Sequence of chain 32.A:
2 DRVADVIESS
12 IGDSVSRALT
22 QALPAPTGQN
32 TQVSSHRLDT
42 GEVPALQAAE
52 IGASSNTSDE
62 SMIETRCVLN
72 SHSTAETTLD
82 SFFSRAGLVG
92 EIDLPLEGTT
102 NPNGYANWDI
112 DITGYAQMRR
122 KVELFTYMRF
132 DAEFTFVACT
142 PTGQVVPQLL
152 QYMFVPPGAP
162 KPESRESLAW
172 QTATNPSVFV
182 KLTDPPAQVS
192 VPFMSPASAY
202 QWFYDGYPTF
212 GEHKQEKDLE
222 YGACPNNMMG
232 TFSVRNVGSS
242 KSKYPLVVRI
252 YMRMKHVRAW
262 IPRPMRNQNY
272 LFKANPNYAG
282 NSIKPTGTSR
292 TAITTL

Binding-site contacts:
Ligand atom C5 contacts residue PHE155 of chain 32.A at 3.9 Å (hydrophobic).
Ligand atom C5C contacts residue PHE135 of chain 32.A at 3.5 Å (hydrophobic).
Ligand atom C2A contacts residue TRP203 of chain 32.A at 3.6 Å (hydrophobic).
Ligand atom C31 contacts residue ILE24 of chain 32.C at 3.6 Å (hydrophobic).
Ligand atom C3C contacts residue PHE135 of chain 32.A at 3.8 Å (hydrophobic).
Ligand atom C2B contacts residue TYR201 of chain 32.A at 3.5 Å (hydrophobic).
Ligand atom C31 contacts residue VAL179 of chain 32.A at 3.3 Å (hydrophobic).
Ligand atom N3A contacts residue THR114 of chain 32.A at 4.0 Å.
Ligand atom O1A contacts residue TRP203 of chain 32.A at 3.3 Å.
Ligand atom C5A contacts residue ASP112 of chain 32.A at 4.0 Å.
Ligand atom C5 contacts residue PHE233 of chain 32.A at 4.0 Å (hydrophobic).
Ligand atom C4C contacts residue PHE135 of chain 32.A at 3.8 Å (hydrophobic).
Ligand atom C2B contacts residue TRP203 of chain 32.A at 4.0 Å (hydrophobic).
Ligand atom C4 contacts residue ILE24 of chain 32.C at 4.0 Å (hydrophobic).
Ligand atom C4B contacts residue TRP203 of chain 32.A at 3.5 Å (hydrophobic).
Ligand atom C4B contacts residue ILE113 of chain 32.A at 4.0 Å (hydrophobic).
Ligand atom C5B contacts residue ILE111 of chain 32.A at 3.9 Å (hydrophobic).
Ligand atom C5B contacts residue ASP112 of chain 32.A at 4.0 Å.
Ligand atom O1B contacts residue TYR201 of chain 32.A at 3.4 Å.
Ligand atom C31 contacts residue PRO177 of chain 32.A at 3.9 Å (hydrophobic).
Ligand atom N3A contacts residue ASP112 of chain 32.A at 2.5 Å (salt-bridge).
Ligand atom N2 contacts residue PHE155 of chain 32.A at 3.5 Å.
Ligand atom C3B contacts residue TRP203 of chain 32.A at 3.1 Å (hydrophobic).
Ligand atom C2C contacts residue VAL192 of chain 32.A at 3.7 Å (hydrophobic).
Ligand atom N3A contacts residue ILE113 of chain 32.A at 3.8 Å.
Ligand atom C5C contacts residue ILE111 of chain 32.A at 3.8 Å (hydrophobic).
Ligand atom C4C contacts residue VAL192 of chain 32.A at 3.5 Å (hydrophobic).
Ligand atom C3B contacts residue ASN228 of chain 32.A at 4.0 Å.
Ligand atom C6B contacts residue ILE113 of chain 32.A at 4.0 Å (hydrophobic).
Ligand atom O1A contacts residue ASN228 of chain 32.A at 3.7 Å.
Ligand atom C4A contacts residue THR114 of chain 32.A at 3.5 Å.
Ligand atom O1 contacts residue PHE233 of chain 32.A at 3.1 Å.
Ligand atom O1 contacts residue PHE155 of chain 32.A at 3.4 Å.
Ligand atom N2 contacts residue PHE233 of chain 32.A at 3.7 Å.
Ligand atom C5A contacts residue ASN228 of chain 32.A at 4.0 Å.
Ligand atom C4A contacts residue ASP112 of chain 32.A at 2.6 Å.
Ligand atom C2C contacts residue PHE155 of chain 32.A at 3.9 Å (hydrophobic).
Ligand atom C6C contacts residue TYR201 of chain 32.A at 3.9 Å (hydrophobic).
Ligand atom C2A contacts residue ASP112 of chain 32.A at 3.8 Å.
Ligand atom C5B contacts residue ILE113 of chain 32.A at 3.5 Å (hydrophobic).

A small-molecule ligand and the protein it binds are described below.
Small molecule (SMILES): Cc1cc(CCCCCCCOc2ccc(C3=NCCO3)cc2)on1

Sequence of chain 32.C:
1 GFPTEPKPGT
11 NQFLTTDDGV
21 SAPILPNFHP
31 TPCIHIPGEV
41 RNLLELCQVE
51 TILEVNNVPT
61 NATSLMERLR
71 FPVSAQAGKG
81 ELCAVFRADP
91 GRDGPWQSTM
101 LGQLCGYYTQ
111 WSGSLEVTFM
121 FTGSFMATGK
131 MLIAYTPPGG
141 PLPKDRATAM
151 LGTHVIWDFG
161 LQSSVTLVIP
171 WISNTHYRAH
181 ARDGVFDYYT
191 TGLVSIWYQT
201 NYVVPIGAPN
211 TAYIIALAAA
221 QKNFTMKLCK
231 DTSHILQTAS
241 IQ

Sequence of chain 33.C:
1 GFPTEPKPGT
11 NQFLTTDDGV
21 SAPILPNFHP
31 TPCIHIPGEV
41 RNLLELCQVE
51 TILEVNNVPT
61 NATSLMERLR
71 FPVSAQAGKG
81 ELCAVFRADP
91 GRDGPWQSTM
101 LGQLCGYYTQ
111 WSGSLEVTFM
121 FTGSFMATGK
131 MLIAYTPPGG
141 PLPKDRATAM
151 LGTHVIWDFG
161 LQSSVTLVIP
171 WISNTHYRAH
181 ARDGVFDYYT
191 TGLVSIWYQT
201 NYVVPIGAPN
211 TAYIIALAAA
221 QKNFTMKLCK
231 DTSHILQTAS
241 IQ